Sequence of chain 2.B:
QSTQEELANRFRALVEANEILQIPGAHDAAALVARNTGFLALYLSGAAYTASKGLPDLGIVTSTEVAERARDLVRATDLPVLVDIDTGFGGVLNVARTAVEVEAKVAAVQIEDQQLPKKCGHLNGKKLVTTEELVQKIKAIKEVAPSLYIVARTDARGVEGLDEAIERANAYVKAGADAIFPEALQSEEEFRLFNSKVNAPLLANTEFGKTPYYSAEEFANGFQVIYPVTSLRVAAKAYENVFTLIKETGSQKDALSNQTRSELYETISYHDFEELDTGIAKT

Sequence of chain 2.A:
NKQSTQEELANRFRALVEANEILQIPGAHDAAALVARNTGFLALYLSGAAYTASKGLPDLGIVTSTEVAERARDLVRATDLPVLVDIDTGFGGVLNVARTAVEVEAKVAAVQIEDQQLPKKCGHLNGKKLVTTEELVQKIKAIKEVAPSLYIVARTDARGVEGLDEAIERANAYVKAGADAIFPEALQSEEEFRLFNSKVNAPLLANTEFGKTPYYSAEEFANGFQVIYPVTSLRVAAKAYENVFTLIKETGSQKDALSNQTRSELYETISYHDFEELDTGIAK

This protein binds this small molecule.
Small molecule (SMILES): CC(=O)C(=O)O

Binding-site contacts:
Ligand atom OXT contacts residue ARG80 of chain 2.B at 3.0 Å (salt-bridge).
Ligand atom O contacts residue GLU79 of chain 2.B at 2.7 Å (salt-bridge).
Ligand atom CB contacts residue GLU79 of chain 2.A at 3.6 Å.
Ligand atom CB contacts residue ASP83 of chain 2.A at 3.4 Å.
Ligand atom C contacts residue ARG80 of chain 2.A at 4.1 Å.
Ligand atom CA contacts residue ASP83 of chain 2.A at 3.4 Å.
Ligand atom OXT contacts residue GLU79 of chain 2.B at 3.8 Å.
Ligand atom CA contacts residue LYS64 of chain 2.B at 4.3 Å.
Ligand atom C contacts residue GLU79 of chain 2.B at 3.5 Å.
Ligand atom O3 contacts residue ARG80 of chain 2.A at 2.4 Å (salt-bridge).
Ligand atom CB contacts residue LYS64 of chain 2.B at 3.8 Å.
Ligand atom C contacts residue ARG80 of chain 2.B at 4.3 Å.
Ligand atom O contacts residue GLU79 of chain 2.A at 3.9 Å.
Ligand atom C contacts residue LYS64 of chain 2.B at 4.5 Å.
Ligand atom OXT contacts residue ARG80 of chain 2.A at 3.4 Å (salt-bridge).
Ligand atom O3 contacts residue ASP83 of chain 2.A at 3.1 Å (salt-bridge).
Ligand atom CA contacts residue ARG80 of chain 2.A at 3.7 Å.
Ligand atom CB contacts residue ARG80 of chain 2.A at 4.0 Å.